Binding-site contacts:
Ligand atom C19 contacts residue PHE250 of chain 1.A at 4.0 Å (hydrophobic).
Ligand atom C5 contacts residue PHE283 of chain 1.A at 3.4 Å (hydrophobic).
Ligand atom C15 contacts residue LEU229 of chain 1.A at 3.9 Å (hydrophobic).
Ligand atom C1 contacts residue PHE283 of chain 1.A at 3.6 Å (hydrophobic).
Ligand atom C4 contacts residue PHE283 of chain 1.A at 3.8 Å (hydrophobic).
Ligand atom N13 contacts residue ILE246 of chain 1.A at 3.8 Å.
Ligand atom C4 contacts residue GLN280 of chain 1.A at 3.1 Å.
Ligand atom C7 contacts residue ILE246 of chain 1.A at 3.9 Å (hydrophobic).
Ligand atom N13 contacts residue TYR78 of chain 1.A at 4.0 Å.
Ligand atom O14 contacts residue PHE283 of chain 1.A at 3.5 Å.
Ligand atom N3 contacts residue PHE283 of chain 1.A at 3.9 Å.
Ligand atom C8 contacts residue PHE283 of chain 1.A at 3.8 Å (hydrophobic).
Ligand atom C19 contacts residue HIS79 of chain 1.A at 3.8 Å.
Ligand atom C9 contacts residue PHE283 of chain 1.A at 3.7 Å (hydrophobic).
Ligand atom C10 contacts residue MET267 of chain 1.A at 3.8 Å (hydrophobic).
Ligand atom N13 contacts residue LEU229 of chain 1.A at 4.1 Å.
Ligand atom C8 contacts residue MET267 of chain 1.A at 3.5 Å (hydrophobic).
Ligand atom C4 contacts residue TYR247 of chain 1.A at 3.8 Å (hydrophobic).
Ligand atom C1 contacts residue PHE250 of chain 1.A at 4.1 Å (hydrophobic).
Ligand atom C10 contacts residue PHE283 of chain 1.A at 3.6 Å (hydrophobic).
Ligand atom C2 contacts residue PHE250 of chain 1.A at 4.0 Å (hydrophobic).
Ligand atom C4 contacts residue PHE250 of chain 1.A at 3.9 Å (hydrophobic).
Ligand atom N3 contacts residue GLN280 of chain 1.A at 2.8 Å (h-bond).
Ligand atom C7 contacts residue GLN280 of chain 1.A at 3.9 Å.
Ligand atom C9 contacts residue ILE246 of chain 1.A at 4.0 Å (hydrophobic).
Ligand atom C6 contacts residue PHE250 of chain 1.A at 3.8 Å (hydrophobic).
Ligand atom C8 contacts residue PHE250 of chain 1.A at 3.9 Å (hydrophobic).
Ligand atom N11 contacts residue ILE246 of chain 1.A at 3.4 Å.
Ligand atom C12 contacts residue ILE246 of chain 1.A at 3.7 Å (hydrophobic).
Ligand atom C2 contacts residue PHE283 of chain 1.A at 3.4 Å (hydrophobic).
Ligand atom N11 contacts residue VAL232 of chain 1.A at 3.9 Å.
Ligand atom C10 contacts residue PHE250 of chain 1.A at 4.0 Å (hydrophobic).
Ligand atom C7 contacts residue PHE283 of chain 1.A at 3.9 Å (hydrophobic).
Ligand atom C20 contacts residue ILE246 of chain 1.A at 3.8 Å (hydrophobic).
Ligand atom C1 contacts residue GLN280 of chain 1.A at 3.4 Å.
Ligand atom C12 contacts residue PHE283 of chain 1.A at 4.1 Å (hydrophobic).
Ligand atom N11 contacts residue GLN280 of chain 1.A at 3.4 Å (h-bond).
Ligand atom C18 contacts residue HIS79 of chain 1.A at 4.0 Å.
Ligand atom C16 contacts residue LEU229 of chain 1.A at 3.8 Å (hydrophobic).
Ligand atom C6 contacts residue PHE283 of chain 1.A at 3.4 Å (hydrophobic).

Sequence of chain 1.A:
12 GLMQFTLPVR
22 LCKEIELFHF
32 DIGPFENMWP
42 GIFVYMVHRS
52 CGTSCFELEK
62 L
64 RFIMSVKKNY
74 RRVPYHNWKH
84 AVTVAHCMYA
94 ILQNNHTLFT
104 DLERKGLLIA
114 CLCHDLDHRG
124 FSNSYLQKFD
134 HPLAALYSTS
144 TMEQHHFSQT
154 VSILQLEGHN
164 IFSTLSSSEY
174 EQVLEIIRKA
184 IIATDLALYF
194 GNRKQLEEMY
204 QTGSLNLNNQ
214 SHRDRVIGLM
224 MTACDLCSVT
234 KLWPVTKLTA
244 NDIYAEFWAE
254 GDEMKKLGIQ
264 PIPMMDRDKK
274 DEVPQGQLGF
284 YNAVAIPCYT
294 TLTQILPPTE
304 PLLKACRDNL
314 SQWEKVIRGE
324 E

A small-molecule ligand and the protein it binds are described below.
Small molecule (SMILES): N#Cc1c(N)nc2ccccc2c1O[C@@H]1C=CCCC1